Binding-site contacts:
Ligand atom O2' contacts residue ILE213 of chain 1.F at 3.5 Å.
Ligand atom N1 contacts residue GLN217 of chain 1.F at 3.5 Å.
Ligand atom O2' contacts residue ASP251 of chain 1.F at 2.4 Å (salt-bridge).
Ligand atom O3' contacts residue ASP251 of chain 1.F at 2.8 Å (salt-bridge).
Ligand atom O1P contacts residue ARG275 of chain 1.F at 2.7 Å (salt-bridge).
Ligand atom O3P contacts residue ARG275 of chain 1.F at 2.5 Å (salt-bridge).
Ligand atom C2 contacts residue THR214 of chain 1.F at 2.9 Å.
Ligand atom N3 contacts residue ILE213 of chain 1.F at 3.6 Å.
Ligand atom O3' contacts residue ALA58 of chain 1.F at 3.2 Å.
Ligand atom N9 contacts residue GLN217 of chain 1.F at 3.5 Å (h-bond).
Ligand atom C4 contacts residue ILE213 of chain 1.F at 3.3 Å (hydrophobic).
Ligand atom N7 contacts residue GLY300 of chain 1.F at 3.6 Å.
Ligand atom C6 contacts residue THR214 of chain 1.F at 3.5 Å.
Ligand atom C4 contacts residue GLN217 of chain 1.F at 3.5 Å.
Ligand atom N7 contacts residue GLU301 of chain 1.F at 3.0 Å (salt-bridge).
Ligand atom C2' contacts residue ASP251 of chain 1.F at 3.7 Å.
Ligand atom O6 contacts residue GLY300 of chain 1.F at 3.4 Å.
Ligand atom N3 contacts residue GLN217 of chain 1.F at 3.6 Å.
Ligand atom P contacts residue GLY274 of chain 1.F at 3.6 Å.
Ligand atom O4' contacts residue GLN217 of chain 1.F at 3.3 Å (h-bond).
Ligand atom C5' contacts residue GLN217 of chain 1.F at 3.6 Å.
Ligand atom P contacts residue ARG275 of chain 1.F at 3.6 Å.
Ligand atom C2 contacts residue GLN217 of chain 1.F at 3.5 Å.
Ligand atom N7 contacts residue MET60 of chain 1.F at 3.6 Å.
Ligand atom O6 contacts residue GLU301 of chain 1.F at 3.4 Å (salt-bridge).
Ligand atom O2P contacts residue GLY274 of chain 1.F at 2.8 Å (h-bond).
Ligand atom N9 contacts residue ILE213 of chain 1.F at 3.6 Å.
Ligand atom C3' contacts residue ASP251 of chain 1.F at 3.7 Å.
Ligand atom C8 contacts residue GLN217 of chain 1.F at 3.7 Å.
Ligand atom O5' contacts residue GLY252 of chain 1.F at 3.1 Å.
Ligand atom O3P contacts residue GLY253 of chain 1.F at 3.1 Å (h-bond).
Ligand atom C5 contacts residue GLN217 of chain 1.F at 3.7 Å.
Ligand atom C8 contacts residue MET60 of chain 1.F at 3.6 Å (hydrophobic).
Ligand atom C5 contacts residue ILE213 of chain 1.F at 3.6 Å (hydrophobic).
Ligand atom N1 contacts residue THR214 of chain 1.F at 2.4 Å (h-bond).
Ligand atom O1P contacts residue GLY274 of chain 1.F at 3.5 Å.
Ligand atom O2P contacts residue ARG275 of chain 1.F at 3.5 Å (salt-bridge).
Ligand atom O1P contacts residue TYR298 of chain 1.F at 3.5 Å (h-bond).
Ligand atom O6 contacts residue GLY302 of chain 1.F at 2.8 Å (h-bond).
Ligand atom O2P contacts residue LEU273 of chain 1.F at 3.6 Å.

This small molecule binds to this protein.
Small molecule (SMILES): O=c1[nH]cnc2c1ncn2[C@@H]1O[C@H](COP(=O)(O)O)[C@@H](O)[C@H]1O

Sequence of chain 1.F:
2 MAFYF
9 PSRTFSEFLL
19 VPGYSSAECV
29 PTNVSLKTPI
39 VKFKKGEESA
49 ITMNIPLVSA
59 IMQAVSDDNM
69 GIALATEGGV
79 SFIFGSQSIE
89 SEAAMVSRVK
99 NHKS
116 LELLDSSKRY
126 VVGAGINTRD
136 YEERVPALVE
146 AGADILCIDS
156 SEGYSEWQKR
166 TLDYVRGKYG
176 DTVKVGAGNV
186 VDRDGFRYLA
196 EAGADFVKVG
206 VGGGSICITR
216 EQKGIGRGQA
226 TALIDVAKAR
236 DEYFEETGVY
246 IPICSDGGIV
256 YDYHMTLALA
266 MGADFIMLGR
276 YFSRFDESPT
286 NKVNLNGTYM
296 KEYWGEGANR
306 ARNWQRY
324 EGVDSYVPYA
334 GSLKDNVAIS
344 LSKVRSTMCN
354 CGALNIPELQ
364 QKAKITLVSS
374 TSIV